Sequence of chain 1.A:
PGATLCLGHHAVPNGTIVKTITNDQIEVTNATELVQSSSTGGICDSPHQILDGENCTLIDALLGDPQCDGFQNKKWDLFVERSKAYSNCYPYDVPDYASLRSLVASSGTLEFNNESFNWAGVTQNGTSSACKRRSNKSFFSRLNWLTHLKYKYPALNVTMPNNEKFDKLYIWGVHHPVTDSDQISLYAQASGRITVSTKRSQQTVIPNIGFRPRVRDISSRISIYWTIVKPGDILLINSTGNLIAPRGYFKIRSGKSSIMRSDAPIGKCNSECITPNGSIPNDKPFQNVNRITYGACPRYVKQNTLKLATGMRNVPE

Binding-site contacts:
Ligand atom C8 contacts residue GLU56 of chain 1.A at 3.5 Å.
Ligand atom O5 contacts residue ASN57 of chain 1.A at 2.3 Å (h-bond).
Ligand atom O6 contacts residue TYR88 of chain 1.A at 2.9 Å (h-bond).
Ligand atom C5 contacts residue ASN57 of chain 1.A at 3.6 Å.
Ligand atom C1 contacts residue ASN57 of chain 1.A at 1.4 Å.
Ligand atom O5 contacts residue TYR88 of chain 1.A at 3.5 Å (h-bond).
Ligand atom C6 contacts residue TYR88 of chain 1.A at 3.6 Å (hydrophobic).
Ligand atom C7 contacts residue ASN57 of chain 1.A at 3.5 Å.
Ligand atom C3 contacts residue ASN57 of chain 1.A at 3.8 Å.
Ligand atom C4 contacts residue ASN57 of chain 1.A at 4.2 Å.
Ligand atom N2 contacts residue ASN57 of chain 1.A at 2.9 Å (h-bond).
Ligand atom O7 contacts residue ASN57 of chain 1.A at 3.7 Å.
Ligand atom C2 contacts residue ASN57 of chain 1.A at 2.4 Å.
Ligand atom C5 contacts residue TYR88 of chain 1.A at 4.2 Å (hydrophobic).

A small-molecule ligand and the protein it binds are described below.
Small molecule (SMILES): CC(=O)N[C@@H]1[C@@H](O)[C@H](O)[C@@H](CO)O[C@H]1O